Sequence of chain 1.B:
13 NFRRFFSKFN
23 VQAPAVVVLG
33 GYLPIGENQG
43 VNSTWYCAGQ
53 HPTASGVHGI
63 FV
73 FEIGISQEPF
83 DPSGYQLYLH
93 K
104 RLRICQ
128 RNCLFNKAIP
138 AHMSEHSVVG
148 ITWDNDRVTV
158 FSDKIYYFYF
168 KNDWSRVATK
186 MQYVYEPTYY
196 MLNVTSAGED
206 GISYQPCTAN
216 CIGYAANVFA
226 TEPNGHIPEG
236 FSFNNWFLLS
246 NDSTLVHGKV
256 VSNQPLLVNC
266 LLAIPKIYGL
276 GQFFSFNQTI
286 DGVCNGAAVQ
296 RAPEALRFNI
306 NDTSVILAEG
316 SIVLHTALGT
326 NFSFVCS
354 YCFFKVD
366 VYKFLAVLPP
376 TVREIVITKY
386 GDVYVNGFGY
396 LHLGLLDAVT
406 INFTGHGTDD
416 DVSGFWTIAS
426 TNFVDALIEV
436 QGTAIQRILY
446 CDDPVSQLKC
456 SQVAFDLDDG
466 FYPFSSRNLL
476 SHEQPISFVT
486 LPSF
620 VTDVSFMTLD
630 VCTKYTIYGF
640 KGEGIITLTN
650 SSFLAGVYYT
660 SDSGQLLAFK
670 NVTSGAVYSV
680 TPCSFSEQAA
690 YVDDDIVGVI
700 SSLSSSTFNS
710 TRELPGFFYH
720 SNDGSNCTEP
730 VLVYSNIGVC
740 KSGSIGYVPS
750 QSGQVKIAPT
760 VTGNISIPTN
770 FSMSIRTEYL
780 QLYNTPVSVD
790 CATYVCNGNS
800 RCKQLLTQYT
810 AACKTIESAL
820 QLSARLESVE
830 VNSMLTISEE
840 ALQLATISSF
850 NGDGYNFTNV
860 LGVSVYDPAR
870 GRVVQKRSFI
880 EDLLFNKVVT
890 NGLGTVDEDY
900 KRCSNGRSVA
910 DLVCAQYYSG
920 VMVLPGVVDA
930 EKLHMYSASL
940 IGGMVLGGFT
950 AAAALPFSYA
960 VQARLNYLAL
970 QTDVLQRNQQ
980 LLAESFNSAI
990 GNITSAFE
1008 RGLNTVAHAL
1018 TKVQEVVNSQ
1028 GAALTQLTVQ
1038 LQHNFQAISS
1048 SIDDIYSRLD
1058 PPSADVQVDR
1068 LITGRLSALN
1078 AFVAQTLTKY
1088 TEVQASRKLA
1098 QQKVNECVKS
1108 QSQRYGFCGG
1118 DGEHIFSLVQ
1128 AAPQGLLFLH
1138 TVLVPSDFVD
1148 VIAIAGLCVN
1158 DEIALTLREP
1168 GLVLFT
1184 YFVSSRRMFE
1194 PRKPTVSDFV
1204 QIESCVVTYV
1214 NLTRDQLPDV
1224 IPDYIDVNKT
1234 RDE

Binding-site contacts:
Ligand atom C5 contacts residue ASN649 of chain 1.B at 3.8 Å.
Ligand atom O5 contacts residue ASN649 of chain 1.B at 2.5 Å (h-bond).
Ligand atom N2 contacts residue ASN649 of chain 1.B at 2.8 Å (h-bond).
Ligand atom O6 contacts residue ASN649 of chain 1.B at 4.3 Å.
Ligand atom C2 contacts residue ASN649 of chain 1.B at 2.4 Å.
Ligand atom C7 contacts residue ASN649 of chain 1.B at 3.5 Å.
Ligand atom C3 contacts residue ASN649 of chain 1.B at 3.8 Å.
Ligand atom C4 contacts residue ASN649 of chain 1.B at 4.2 Å.
Ligand atom C1 contacts residue ASN649 of chain 1.B at 1.4 Å.
Ligand atom C8 contacts residue ASN649 of chain 1.B at 3.8 Å.
Ligand atom O7 contacts residue ASN649 of chain 1.B at 4.4 Å.

This small molecule binds to this protein.
Small molecule (SMILES): CC(=O)N[C@@H]1[C@@H](O)[C@H](O)[C@@H](CO)O[C@H]1O